Sequence of chain 1.A:
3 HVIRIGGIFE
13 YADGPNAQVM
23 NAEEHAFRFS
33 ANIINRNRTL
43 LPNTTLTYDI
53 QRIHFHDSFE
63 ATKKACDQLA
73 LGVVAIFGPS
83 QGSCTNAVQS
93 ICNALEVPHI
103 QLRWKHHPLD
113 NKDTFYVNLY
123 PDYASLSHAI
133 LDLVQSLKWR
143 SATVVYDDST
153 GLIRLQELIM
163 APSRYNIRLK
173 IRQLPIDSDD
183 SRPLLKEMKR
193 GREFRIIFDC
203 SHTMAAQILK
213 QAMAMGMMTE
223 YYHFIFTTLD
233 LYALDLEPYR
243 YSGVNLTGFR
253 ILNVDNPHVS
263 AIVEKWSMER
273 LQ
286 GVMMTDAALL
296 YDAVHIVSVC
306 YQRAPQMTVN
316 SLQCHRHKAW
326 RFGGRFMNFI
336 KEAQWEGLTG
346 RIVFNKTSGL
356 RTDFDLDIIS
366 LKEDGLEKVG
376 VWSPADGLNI

A small-molecule ligand and the protein it binds are described below.
Small molecule (SMILES): CC(=O)N[C@@H]1[C@@H](O)[C@H](O)[C@@H](CO)O[C@H]1O

Binding-site contacts:
Ligand atom O5 contacts residue THR352 of chain 1.A at 3.5 Å (h-bond).
Ligand atom C4 contacts residue THR352 of chain 1.A at 4.4 Å.
Ligand atom O7 contacts residue ASN350 of chain 1.A at 3.7 Å.
Ligand atom C5 contacts residue ASN350 of chain 1.A at 3.6 Å.
Ligand atom N2 contacts residue ASN350 of chain 1.A at 3.0 Å (h-bond).
Ligand atom C7 contacts residue ASN350 of chain 1.A at 3.7 Å.
Ligand atom C6 contacts residue SER353 of chain 1.A at 4.1 Å.
Ligand atom C1 contacts residue ASN350 of chain 1.A at 1.4 Å.
Ligand atom O5 contacts residue SER353 of chain 1.A at 3.9 Å.
Ligand atom C5 contacts residue THR352 of chain 1.A at 3.1 Å.
Ligand atom C3 contacts residue ASN350 of chain 1.A at 3.9 Å.
Ligand atom O5 contacts residue ASN350 of chain 1.A at 2.4 Å (h-bond).
Ligand atom C4 contacts residue ASN350 of chain 1.A at 4.2 Å.
Ligand atom C1 contacts residue THR352 of chain 1.A at 3.6 Å.
Ligand atom C6 contacts residue THR352 of chain 1.A at 3.5 Å.
Ligand atom C6 contacts residue ASN350 of chain 1.A at 4.5 Å.
Ligand atom C2 contacts residue ASN350 of chain 1.A at 2.5 Å.